Sequence of chain 1.A:
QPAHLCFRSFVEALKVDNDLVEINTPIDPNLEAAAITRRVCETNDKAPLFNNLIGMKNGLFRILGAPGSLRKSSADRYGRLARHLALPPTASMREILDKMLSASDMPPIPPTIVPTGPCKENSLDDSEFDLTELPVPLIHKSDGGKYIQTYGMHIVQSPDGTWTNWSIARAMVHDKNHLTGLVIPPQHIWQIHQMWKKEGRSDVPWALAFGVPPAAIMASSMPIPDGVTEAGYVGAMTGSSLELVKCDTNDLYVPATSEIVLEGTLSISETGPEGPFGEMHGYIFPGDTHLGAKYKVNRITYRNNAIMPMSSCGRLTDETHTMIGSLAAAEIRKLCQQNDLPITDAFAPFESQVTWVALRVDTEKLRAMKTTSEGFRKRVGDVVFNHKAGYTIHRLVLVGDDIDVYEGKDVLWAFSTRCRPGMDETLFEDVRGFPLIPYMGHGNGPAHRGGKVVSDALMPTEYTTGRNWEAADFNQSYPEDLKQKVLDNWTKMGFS

This protein binds this small molecule.
Small molecule (SMILES): O=C(O)c1ccc2ccccc2c1

Binding-site contacts:
Ligand atom C6 contacts residue PHE437 of chain 1.A at 3.5 Å (hydrophobic).
Ligand atom C4 contacts residue THR395 of chain 1.A at 3.9 Å.
Ligand atom C4 contacts residue PHE437 of chain 1.A at 3.7 Å (hydrophobic).
Ligand atom C6 contacts residue FMN1 of chain 1.E at 3.2 Å.
Ligand atom C3 contacts residue FMN1 of chain 1.E at 3.7 Å.
Ligand atom C10 contacts residue TYR394 of chain 1.A at 3.4 Å (hydrophobic).
Ligand atom O2 contacts residue LEU439 of chain 1.A at 3.5 Å.
Ligand atom C6 contacts residue GLN190 of chain 1.A at 3.9 Å.
Ligand atom C3 contacts residue PHE437 of chain 1.A at 4.1 Å (hydrophobic).
Ligand atom C9 contacts residue THR395 of chain 1.A at 3.3 Å.
Ligand atom O1 contacts residue ARG173 of chain 1.A at 3.2 Å (salt-bridge).
Ligand atom C5 contacts residue LEU439 of chain 1.A at 3.8 Å (hydrophobic).
Ligand atom C9 contacts residue PHE437 of chain 1.A at 4.0 Å (hydrophobic).
Ligand atom C5 contacts residue FMN1 of chain 1.E at 3.3 Å.
Ligand atom C4 contacts residue ILE327 of chain 1.A at 4.0 Å (hydrophobic).
Ligand atom C4 contacts residue FMN1 of chain 1.E at 3.7 Å.
Ligand atom C3 contacts residue ILE327 of chain 1.A at 3.8 Å (hydrophobic).
Ligand atom O1 contacts residue FMN1 of chain 1.E at 3.3 Å (h-bond).
Ligand atom C11 contacts residue ARG173 of chain 1.A at 3.2 Å.
Ligand atom C8 contacts residue FMN1 of chain 1.E at 3.7 Å.
Ligand atom C10 contacts residue GLN190 of chain 1.A at 3.1 Å.
Ligand atom C1 contacts residue PHE437 of chain 1.A at 3.5 Å (hydrophobic).
Ligand atom C9 contacts residue GLN190 of chain 1.A at 3.6 Å.
Ligand atom O2 contacts residue FMN1 of chain 1.E at 4.1 Å.
Ligand atom O2 contacts residue ARG173 of chain 1.A at 2.6 Å (salt-bridge).
Ligand atom O2 contacts residue GLU282 of chain 1.A at 3.7 Å.
Ligand atom C10 contacts residue FMN1 of chain 1.E at 3.6 Å.
Ligand atom C11 contacts residue LEU439 of chain 1.A at 3.5 Å (hydrophobic).
Ligand atom C1 contacts residue FMN1 of chain 1.E at 3.6 Å.
Ligand atom C7 contacts residue LEU439 of chain 1.A at 3.7 Å (hydrophobic).
Ligand atom C7 contacts residue FMN1 of chain 1.E at 3.4 Å.
Ligand atom C9 contacts residue FMN1 of chain 1.E at 3.6 Å.
Ligand atom O1 contacts residue LEU185 of chain 1.A at 3.2 Å.
Ligand atom C3 contacts residue MET283 of chain 1.A at 3.5 Å (hydrophobic).
Ligand atom C6 contacts residue TYR394 of chain 1.A at 4.0 Å (hydrophobic).
Ligand atom C11 contacts residue FMN1 of chain 1.E at 3.4 Å.
Ligand atom C1 contacts residue MET283 of chain 1.A at 4.1 Å (hydrophobic).
Ligand atom C2 contacts residue FMN1 of chain 1.E at 3.4 Å.
Ligand atom C10 contacts residue PHE437 of chain 1.A at 3.8 Å (hydrophobic).
Ligand atom C2 contacts residue PHE437 of chain 1.A at 3.6 Å (hydrophobic).